Binding-site contacts:
Ligand atom C3D contacts residue LEU96 of chain 1.D at 3.7 Å (hydrophobic).
Ligand atom CHC contacts residue LEU106 of chain 1.D at 3.6 Å (hydrophobic).
Ligand atom CHD contacts residue PHE42 of chain 1.D at 3.5 Å (hydrophobic).
Ligand atom C2B contacts residue LEU141 of chain 1.D at 3.5 Å (hydrophobic).
Ligand atom O2A contacts residue LEU91 of chain 1.D at 3.5 Å.
Ligand atom CBD contacts residue HIS63 of chain 1.D at 3.7 Å.
Ligand atom CMA contacts residue LEU88 of chain 1.D at 3.0 Å (hydrophobic).
Ligand atom CHA contacts residue LEU96 of chain 1.D at 3.8 Å (hydrophobic).
Ligand atom CGA contacts residue LEU91 of chain 1.D at 3.6 Å (hydrophobic).
Ligand atom CBA contacts residue LEU91 of chain 1.D at 3.3 Å (hydrophobic).
Ligand atom CBB contacts residue PHE103 of chain 1.D at 3.8 Å (hydrophobic).
Ligand atom CMB contacts residue PHE85 of chain 1.D at 3.7 Å (hydrophobic).
Ligand atom CMC contacts residue LEU106 of chain 1.D at 3.4 Å (hydrophobic).
Ligand atom C4A contacts residue HIS92 of chain 1.D at 3.0 Å.
Ligand atom CMD contacts residue PHE41 of chain 1.D at 3.0 Å (hydrophobic).
Ligand atom C1A contacts residue HIS92 of chain 1.D at 3.6 Å.
Ligand atom CHB contacts residue HIS92 of chain 1.D at 3.2 Å.
Ligand atom C3B contacts residue LEU141 of chain 1.D at 3.7 Å (hydrophobic).
Ligand atom CBC contacts residue ASN102 of chain 1.D at 3.5 Å.
Ligand atom C4D contacts residue LEU96 of chain 1.D at 3.6 Å (hydrophobic).
Ligand atom CBB contacts residue LEU141 of chain 1.D at 3.5 Å (hydrophobic).
Ligand atom CMD contacts residue PHE42 of chain 1.D at 3.1 Å (hydrophobic).
Ligand atom CMC contacts residue ASN102 of chain 1.D at 2.8 Å.
Ligand atom CBC contacts residue THR38 of chain 1.D at 3.0 Å.
Ligand atom CHA contacts residue HIS63 of chain 1.D at 3.8 Å.
Ligand atom NB contacts residue HIS92 of chain 1.D at 3.1 Å (h-bond).
Ligand atom CBB contacts residue VAL137 of chain 1.D at 3.5 Å (hydrophobic).
Ligand atom NA contacts residue HIS92 of chain 1.D at 2.8 Å (h-bond).
Ligand atom C4C contacts residue VAL98 of chain 1.D at 3.8 Å (hydrophobic).
Ligand atom C1B contacts residue HIS92 of chain 1.D at 3.3 Å.
Ligand atom C3A contacts residue LEU88 of chain 1.D at 3.3 Å (hydrophobic).
Ligand atom CHB contacts residue LEU88 of chain 1.D at 3.3 Å (hydrophobic).
Ligand atom C2D contacts residue PHE42 of chain 1.D at 3.5 Å (hydrophobic).
Ligand atom C1C contacts residue PHE103 of chain 1.D at 3.7 Å (hydrophobic).
Ligand atom NI contacts residue HIS92 of chain 1.D at 3.1 Å.
Ligand atom CMB contacts residue LEU141 of chain 1.D at 3.7 Å (hydrophobic).
Ligand atom ND contacts residue HIS63 of chain 1.D at 3.7 Å.
Ligand atom C4D contacts residue HIS63 of chain 1.D at 3.7 Å.
Ligand atom CHC contacts residue PHE103 of chain 1.D at 3.5 Å (hydrophobic).
Ligand atom CMC contacts residue PHE103 of chain 1.D at 3.5 Å (hydrophobic).

Sequence of chain 1.D:
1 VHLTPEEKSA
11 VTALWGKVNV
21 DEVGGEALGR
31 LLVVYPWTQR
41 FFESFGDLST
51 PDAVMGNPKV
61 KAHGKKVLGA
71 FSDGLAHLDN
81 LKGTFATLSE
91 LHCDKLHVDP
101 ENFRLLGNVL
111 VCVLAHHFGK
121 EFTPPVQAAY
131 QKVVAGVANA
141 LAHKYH

A protein and the small-molecule ligand that binds it are described below.
Small molecule (SMILES): C=CC1=C(C)C2=N3->[Ni]45<-N6=C(C=c7c(C)c(C=C)c(n74)=C2)C(C)=C(CCC(=O)O)C6=Cc2c(CCC(=O)O)c(C)c(n25)C=C13